Binding-site contacts:
Ligand atom O1B contacts residue THR143 of chain 1.I at 3.8 Å.
Ligand atom C5 contacts residue GLN15 of chain 1.I at 3.8 Å.
Ligand atom O2' contacts residue TYR222 of chain 1.I at 2.5 Å (h-bond).
Ligand atom O1G contacts residue MG1 of chain 1.DA at 3.6 Å.
Ligand atom N7 contacts residue GLN15 of chain 1.I at 3.3 Å (h-bond).
Ligand atom O3' contacts residue GLU181 of chain 1.I at 3.5 Å (salt-bridge).
Ligand atom O2G contacts residue MG1 of chain 1.DA at 2.4 Å.
Ligand atom C6 contacts residue GLN15 of chain 1.I at 3.8 Å.
Ligand atom O1A contacts residue CYS12 of chain 1.I at 3.1 Å (h-bond).
Ligand atom O1B contacts residue GLY10 of chain 1.I at 3.3 Å.
Ligand atom O6 contacts residue GLN15 of chain 1.I at 3.0 Å (h-bond).
Ligand atom O3B contacts residue THR143 of chain 1.I at 3.1 Å (h-bond).
Ligand atom O1G contacts residue ALA97 of chain 1.I at 3.4 Å (h-bond).
Ligand atom O1G contacts residue THR143 of chain 1.I at 3.0 Å (h-bond).
Ligand atom O2A contacts residue GLN11 of chain 1.I at 3.1 Å (h-bond).
Ligand atom O1A contacts residue SER138 of chain 1.I at 3.8 Å.
Ligand atom N3 contacts residue ASN204 of chain 1.I at 3.1 Å (h-bond).
Ligand atom C2 contacts residue ASN204 of chain 1.I at 3.5 Å.
Ligand atom O2B contacts residue MG1 of chain 1.DA at 2.0 Å.
Ligand atom C3A contacts residue GLY141 of chain 1.I at 3.7 Å.
Ligand atom N1 contacts residue ASN226 of chain 1.I at 2.6 Å (h-bond).
Ligand atom C6 contacts residue ASN226 of chain 1.I at 3.3 Å.
Ligand atom O1A contacts residue GLN11 of chain 1.I at 3.7 Å.
Ligand atom O3B contacts residue GLY142 of chain 1.I at 3.5 Å (h-bond).
Ligand atom O3G contacts residue GLY141 of chain 1.I at 3.8 Å.
Ligand atom N2 contacts residue ASN226 of chain 1.I at 3.7 Å.
Ligand atom O6 contacts residue ASN226 of chain 1.I at 3.1 Å (h-bond).
Ligand atom O4' contacts residue SER138 of chain 1.I at 3.8 Å.
Ligand atom C2' contacts residue TYR222 of chain 1.I at 3.4 Å (hydrophobic).
Ligand atom PB contacts residue MG1 of chain 1.DA at 3.4 Å.
Ligand atom PG contacts residue MG1 of chain 1.DA at 3.4 Å.
Ligand atom C1' contacts residue ASN204 of chain 1.I at 3.8 Å.
Ligand atom O1B contacts residue GLY144 of chain 1.I at 3.3 Å (h-bond).
Ligand atom O3B contacts residue MG1 of chain 1.DA at 3.7 Å.
Ligand atom O3G contacts residue GLY142 of chain 1.I at 2.8 Å (h-bond).
Ligand atom O1B contacts residue GLN11 of chain 1.I at 3.5 Å (h-bond).
Ligand atom N2 contacts residue ASN204 of chain 1.I at 2.9 Å (h-bond).
Ligand atom C2 contacts residue ASN226 of chain 1.I at 3.6 Å.
Ligand atom O3G contacts residue ASN99 of chain 1.I at 3.0 Å (h-bond).
Ligand atom O2B contacts residue GLN11 of chain 1.I at 3.2 Å (h-bond).

The protein below binds the small molecule below.
Small molecule (SMILES): Nc1nc2c(ncn2[C@@H]2O[C@H](CO[P](=O)(O)C[P](=O)(O)OP(=O)(O)O)[C@@H](O)[C@H]2O)c(=O)[nH]1

Sequence of chain 1.I:
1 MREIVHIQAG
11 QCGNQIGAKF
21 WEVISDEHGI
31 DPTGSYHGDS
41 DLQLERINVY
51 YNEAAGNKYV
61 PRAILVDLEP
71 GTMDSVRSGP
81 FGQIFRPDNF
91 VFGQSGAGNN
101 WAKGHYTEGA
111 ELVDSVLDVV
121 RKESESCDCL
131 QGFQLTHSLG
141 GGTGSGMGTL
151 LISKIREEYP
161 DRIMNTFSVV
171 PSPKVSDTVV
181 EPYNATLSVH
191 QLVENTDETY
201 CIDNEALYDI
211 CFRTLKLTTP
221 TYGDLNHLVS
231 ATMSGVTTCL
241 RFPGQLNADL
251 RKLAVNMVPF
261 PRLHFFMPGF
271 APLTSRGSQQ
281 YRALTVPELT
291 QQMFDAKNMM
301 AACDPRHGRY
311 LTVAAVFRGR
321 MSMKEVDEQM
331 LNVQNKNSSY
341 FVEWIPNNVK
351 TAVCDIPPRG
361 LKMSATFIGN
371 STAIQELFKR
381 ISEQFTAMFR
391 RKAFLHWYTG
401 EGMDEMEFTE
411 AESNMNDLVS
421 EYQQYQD